Binding-site contacts:
Ligand atom OXT contacts residue ASN133 of chain 1.A at 3.3 Å.
Ligand atom CB contacts residue SER132 of chain 1.A at 4.0 Å.
Ligand atom CG1 contacts residue MET1 of chain 1.C at 1.3 Å (hydrophobic).
Ligand atom O contacts residue MET1 of chain 1.C at 0.1 Å (h-bond).
Ligand atom N contacts residue ASP259 of chain 1.A at 2.9 Å (salt-bridge).
Ligand atom OXT contacts residue SER132 of chain 1.A at 3.4 Å (h-bond).
Ligand atom CG2 contacts residue THR109 of chain 1.A at 3.4 Å.
Ligand atom CG2 contacts residue MET1 of chain 1.C at 0.2 Å (hydrophobic).
Ligand atom N contacts residue MET1 of chain 1.C at 0.1 Å (h-bond).
Ligand atom CA contacts residue ASP259 of chain 1.A at 3.9 Å.
Ligand atom N contacts residue THR134 of chain 1.A at 3.0 Å (h-bond).
Ligand atom CG2 contacts residue SER132 of chain 1.A at 3.2 Å.
Ligand atom CG1 contacts residue ASP259 of chain 1.A at 3.6 Å.
Ligand atom C contacts residue PHE183 of chain 1.A at 3.4 Å (hydrophobic).
Ligand atom CA contacts residue PHE183 of chain 1.A at 3.5 Å (hydrophobic).
Ligand atom CG1 contacts residue PHE183 of chain 1.A at 4.0 Å (hydrophobic).
Ligand atom OXT contacts residue MET1 of chain 1.C at 0.1 Å (h-bond).
Ligand atom CG1 contacts residue PHE310 of chain 1.A at 4.1 Å (hydrophobic).
Ligand atom CG1 contacts residue GLY260 of chain 1.A at 3.4 Å.
Ligand atom CB contacts residue MET1 of chain 1.C at 0.3 Å (hydrophobic).
Ligand atom OXT contacts residue SER111 of chain 1.A at 2.5 Å (h-bond).
Ligand atom CB contacts residue LEU110 of chain 1.A at 4.0 Å (hydrophobic).
Ligand atom OXT contacts residue PHE183 of chain 1.A at 3.5 Å.
Ligand atom CG1 contacts residue LEU49 of chain 1.A at 4.1 Å (hydrophobic).
Ligand atom O contacts residue SER111 of chain 1.A at 2.9 Å (h-bond).
Ligand atom C contacts residue THR134 of chain 1.A at 3.9 Å.
Ligand atom C contacts residue SER111 of chain 1.A at 3.5 Å.
Ligand atom OXT contacts residue THR134 of chain 1.A at 2.8 Å (h-bond).
Ligand atom C contacts residue SER132 of chain 1.A at 3.6 Å.
Ligand atom N contacts residue PHE183 of chain 1.A at 3.9 Å.
Ligand atom O contacts residue PHE183 of chain 1.A at 3.3 Å.
Ligand atom O contacts residue THR109 of chain 1.A at 4.2 Å.
Ligand atom N contacts residue SER132 of chain 1.A at 2.7 Å (h-bond).
Ligand atom O contacts residue LEU110 of chain 1.A at 3.5 Å.
Ligand atom C contacts residue MET1 of chain 1.C at 0.1 Å (hydrophobic).
Ligand atom CA contacts residue THR134 of chain 1.A at 3.9 Å.
Ligand atom OXT contacts residue ALA135 of chain 1.A at 3.9 Å.
Ligand atom CG2 contacts residue PHE310 of chain 1.A at 4.2 Å (hydrophobic).
Ligand atom CA contacts residue SER132 of chain 1.A at 3.5 Å.
Ligand atom CA contacts residue MET1 of chain 1.C at 0.1 Å (hydrophobic).

A protein and the small-molecule ligand that binds it are described below.
Small molecule (SMILES): CC(C)[C@H](N)C(=O)O

Sequence of chain 1.A:
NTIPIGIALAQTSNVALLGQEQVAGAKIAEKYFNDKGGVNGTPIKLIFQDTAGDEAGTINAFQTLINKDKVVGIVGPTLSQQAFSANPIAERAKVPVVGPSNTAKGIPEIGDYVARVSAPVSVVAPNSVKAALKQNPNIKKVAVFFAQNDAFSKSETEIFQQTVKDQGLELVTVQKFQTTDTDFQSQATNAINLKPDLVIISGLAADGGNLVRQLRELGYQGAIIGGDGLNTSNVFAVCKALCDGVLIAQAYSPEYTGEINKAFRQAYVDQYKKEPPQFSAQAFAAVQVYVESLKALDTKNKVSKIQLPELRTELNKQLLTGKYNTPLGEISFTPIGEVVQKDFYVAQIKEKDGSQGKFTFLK